This small molecule binds to this protein.
Small molecule (SMILES): CC(=O)N[C@H]1[C@H](O[C@H]2[C@H](O)[C@@H](NC(C)=O)CO[C@@H]2CO)O[C@H](CO)[C@@H](O[C@@H]2O[C@H](CO[C@H]3O[C@H](CO)[C@@H](O)[C@H](O[C@H]4O[C@H](CO)[C@@H](O)[C@H](O)[C@@H]4O)[C@@H]3O)[C@@H](O)[C@H](O[C@H]3O[C@H](CO)[C@@H](O)[C@H](O)[C@@H]3O[C@H]3O[C@H](CO)[C@@H](O)[C@H](O)[C@@H]3O)[C@@H]2O)[C@@H]1O

Binding-site contacts:
Ligand atom C7 contacts residue ARG412 of chain 1.D at 3.8 Å.
Ligand atom C7 contacts residue ASN232 of chain 1.D at 3.7 Å.
Ligand atom O4 contacts residue GLU34 of chain 1.D at 3.9 Å.
Ligand atom O4 contacts residue VAL414 of chain 1.D at 3.6 Å (h-bond).
Ligand atom O6 contacts residue SER179 of chain 1.D at 3.7 Å.
Ligand atom N2 contacts residue ARG412 of chain 1.D at 4.1 Å.
Ligand atom C4 contacts residue VAL414 of chain 1.D at 3.8 Å (hydrophobic).
Ligand atom N2 contacts residue CYS347 of chain 1.D at 4.0 Å.
Ligand atom O7 contacts residue ASN232 of chain 1.D at 4.1 Å.
Ligand atom O2 contacts residue GLU34 of chain 1.D at 4.1 Å.
Ligand atom O7 contacts residue ARG412 of chain 1.D at 2.8 Å (salt-bridge).
Ligand atom C6 contacts residue GLY348 of chain 1.D at 3.7 Å.
Ligand atom C3 contacts residue ASN232 of chain 1.D at 3.8 Å.
Ligand atom C2 contacts residue ARG412 of chain 1.D at 3.6 Å.
Ligand atom C5 contacts residue VAL414 of chain 1.D at 3.9 Å (hydrophobic).
Ligand atom N2 contacts residue SER415 of chain 1.D at 3.8 Å.
Ligand atom C2 contacts residue ASN232 of chain 1.D at 2.5 Å.
Ligand atom C3 contacts residue CYS413 of chain 1.D at 4.0 Å (hydrophobic).
Ligand atom C6 contacts residue SER179 of chain 1.D at 3.6 Å.
Ligand atom O7 contacts residue PRO182 of chain 1.D at 3.7 Å.
Ligand atom O5 contacts residue ASN232 of chain 1.D at 2.4 Å (h-bond).
Ligand atom O4 contacts residue GLN408 of chain 1.D at 3.8 Å.
Ligand atom C3 contacts residue ARG412 of chain 1.D at 3.9 Å.
Ligand atom C3 contacts residue GLU34 of chain 1.D at 4.0 Å.
Ligand atom C7 contacts residue CYS347 of chain 1.D at 3.8 Å (hydrophobic).
Ligand atom O4 contacts residue SER179 of chain 1.D at 4.1 Å.
Ligand atom O6 contacts residue GLY348 of chain 1.D at 3.9 Å.
Ligand atom O6 contacts residue CYS347 of chain 1.D at 3.7 Å.
Ligand atom O3 contacts residue ARG412 of chain 1.D at 3.3 Å (salt-bridge).
Ligand atom N2 contacts residue ASN232 of chain 1.D at 2.9 Å (h-bond).
Ligand atom C8 contacts residue CYS347 of chain 1.D at 3.6 Å (hydrophobic).
Ligand atom O3 contacts residue GLU34 of chain 1.D at 4.0 Å.
Ligand atom C1 contacts residue ASN232 of chain 1.D at 1.4 Å.
Ligand atom C3 contacts residue VAL414 of chain 1.D at 3.5 Å (hydrophobic).
Ligand atom O6 contacts residue GLY348 of chain 1.D at 2.7 Å (h-bond).
Ligand atom C5 contacts residue ASN232 of chain 1.D at 3.7 Å.
Ligand atom O3 contacts residue CYS347 of chain 1.D at 3.7 Å.
Ligand atom C8 contacts residue LEU231 of chain 1.D at 3.6 Å (hydrophobic).
Ligand atom C6 contacts residue NAG1 of chain 1.QA at 3.9 Å.
Ligand atom O3 contacts residue CYS413 of chain 1.D at 3.5 Å (h-bond).

Sequence of chain 1.D:
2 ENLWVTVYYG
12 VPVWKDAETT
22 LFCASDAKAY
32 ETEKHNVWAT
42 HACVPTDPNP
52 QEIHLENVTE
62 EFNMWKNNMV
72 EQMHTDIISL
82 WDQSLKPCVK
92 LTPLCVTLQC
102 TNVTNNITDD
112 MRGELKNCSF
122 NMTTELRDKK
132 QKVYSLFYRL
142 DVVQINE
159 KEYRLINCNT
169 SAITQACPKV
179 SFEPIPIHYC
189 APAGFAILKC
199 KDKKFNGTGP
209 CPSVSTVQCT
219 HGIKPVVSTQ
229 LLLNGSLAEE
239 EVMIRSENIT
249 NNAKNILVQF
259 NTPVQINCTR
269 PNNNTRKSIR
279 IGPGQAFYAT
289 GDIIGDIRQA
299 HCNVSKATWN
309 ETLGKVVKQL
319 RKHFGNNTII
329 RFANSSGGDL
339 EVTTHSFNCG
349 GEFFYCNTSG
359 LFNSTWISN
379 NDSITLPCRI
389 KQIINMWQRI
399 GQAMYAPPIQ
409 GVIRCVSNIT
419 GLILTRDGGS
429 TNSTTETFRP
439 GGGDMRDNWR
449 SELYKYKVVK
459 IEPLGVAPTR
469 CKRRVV